Sequence of chain 1.C:
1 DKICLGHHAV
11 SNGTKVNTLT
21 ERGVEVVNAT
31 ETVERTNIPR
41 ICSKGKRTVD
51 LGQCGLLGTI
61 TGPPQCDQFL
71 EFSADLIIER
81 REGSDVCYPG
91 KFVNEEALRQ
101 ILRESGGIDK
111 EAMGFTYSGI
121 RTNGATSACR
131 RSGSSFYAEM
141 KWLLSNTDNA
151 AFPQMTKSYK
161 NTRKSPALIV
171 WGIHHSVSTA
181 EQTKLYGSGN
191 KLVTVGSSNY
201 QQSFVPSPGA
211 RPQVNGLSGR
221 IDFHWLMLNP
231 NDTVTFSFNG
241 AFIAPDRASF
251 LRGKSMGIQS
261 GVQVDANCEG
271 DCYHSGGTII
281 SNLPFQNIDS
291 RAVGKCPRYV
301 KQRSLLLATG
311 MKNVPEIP

The small molecule below binds the protein below.
Small molecule (SMILES): CC(=O)N[C@@H]1[C@@H](O[C@@H]2O[C@H](CO)[C@@H](O[C@@H]3O[C@H](CO)[C@H](O)[C@H](O[C@]4(C(=O)O)C[C@H](O)[C@@H](NC(C)=O)[C@H]([C@H](O)[C@H](O)CO)O4)[C@H]3O)[C@H](O)[C@H]2NC(C)=O)[C@@H](O)[C@@H](CO)O[C@H]1O

Binding-site contacts:
Ligand atom O4 contacts residue ALA125 of chain 1.C at 3.7 Å.
Ligand atom O8 contacts residue TYR88 of chain 1.C at 3.6 Å.
Ligand atom C10 contacts residue TRP142 of chain 1.C at 3.9 Å (hydrophobic).
Ligand atom C9 contacts residue GLU181 of chain 1.C at 3.1 Å.
Ligand atom C11 contacts residue ALA125 of chain 1.C at 4.0 Å (hydrophobic).
Ligand atom C1 contacts residue THR126 of chain 1.C at 4.0 Å.
Ligand atom C4 contacts residue ALA125 of chain 1.C at 3.5 Å (hydrophobic).
Ligand atom C2 contacts residue GLN213 of chain 1.C at 3.6 Å.
Ligand atom O9 contacts residue GLU181 of chain 1.C at 2.4 Å (salt-bridge).
Ligand atom C11 contacts residue LEU144 of chain 1.C at 3.5 Å (hydrophobic).
Ligand atom O2 contacts residue GLU181 of chain 1.C at 3.4 Å (salt-bridge).
Ligand atom O7 contacts residue SER218 of chain 1.C at 3.7 Å.
Ligand atom O3 contacts residue GLN213 of chain 1.C at 3.6 Å (h-bond).
Ligand atom C9 contacts residue HIS174 of chain 1.C at 3.6 Å.
Ligand atom O7 contacts residue GLN213 of chain 1.C at 2.2 Å (h-bond).
Ligand atom C5 contacts residue LEU217 of chain 1.C at 3.7 Å (hydrophobic).
Ligand atom O10 contacts residue LEU185 of chain 1.C at 3.3 Å.
Ligand atom N2 contacts residue GLN213 of chain 1.C at 3.8 Å.
Ligand atom C4 contacts residue LEU217 of chain 1.C at 4.0 Å (hydrophobic).
Ligand atom C8 contacts residue GLU181 of chain 1.C at 3.5 Å.
Ligand atom C5 contacts residue GLY216 of chain 1.C at 3.8 Å.
Ligand atom C7 contacts residue GLU181 of chain 1.C at 4.0 Å.
Ligand atom O9 contacts residue TYR88 of chain 1.C at 2.9 Å (h-bond).
Ligand atom C3 contacts residue LEU217 of chain 1.C at 3.9 Å (hydrophobic).
Ligand atom C11 contacts residue TRP142 of chain 1.C at 3.7 Å (hydrophobic).
Ligand atom C6 contacts residue VAL177 of chain 1.C at 3.7 Å (hydrophobic).
Ligand atom C6 contacts residue GLY216 of chain 1.C at 3.9 Å.
Ligand atom O7 contacts residue GLU181 of chain 1.C at 3.6 Å (salt-bridge).
Ligand atom O1A contacts residue SER127 of chain 1.C at 3.1 Å (h-bond).
Ligand atom C9 contacts residue TYR88 of chain 1.C at 3.5 Å (hydrophobic).
Ligand atom O6 contacts residue GLY216 of chain 1.C at 3.3 Å (h-bond).
Ligand atom C5 contacts residue ALA125 of chain 1.C at 3.8 Å (hydrophobic).
Ligand atom N5 contacts residue ALA125 of chain 1.C at 3.1 Å (h-bond).
Ligand atom O1A contacts residue THR126 of chain 1.C at 2.7 Å (h-bond).
Ligand atom N5 contacts residue TRP142 of chain 1.C at 4.0 Å.
Ligand atom C7 contacts residue GLN213 of chain 1.C at 3.3 Å.
Ligand atom O9 contacts residue HIS174 of chain 1.C at 3.4 Å (h-bond).
Ligand atom O6 contacts residue VAL177 of chain 1.C at 3.6 Å.
Ligand atom C1 contacts residue SER127 of chain 1.C at 3.9 Å.
Ligand atom O1B contacts residue SER127 of chain 1.C at 3.7 Å.